A small-molecule ligand and the protein it binds are described below.
Small molecule (SMILES): CSC[C@H]1O[C@@H](n2cnc3c(N)ncnc32)[C@H](O)[C@@H]1O

Binding-site contacts:
Ligand atom N7 contacts residue GLY91 of chain 1.A at 3.4 Å (h-bond).
Ligand atom N6 contacts residue ASP205 of chain 1.A at 2.9 Å (salt-bridge).
Ligand atom C4 contacts residue VAL179 of chain 1.A at 3.6 Å (hydrophobic).
Ligand atom N6 contacts residue LEU207 of chain 1.A at 3.7 Å.
Ligand atom C2' contacts residue MET181 of chain 1.A at 3.7 Å (hydrophobic).
Ligand atom S5' contacts residue ARG43 of chain 2.A at 3.6 Å.
Ligand atom N1 contacts residue VAL179 of chain 1.A at 3.7 Å.
Ligand atom C8 contacts residue THR90 of chain 1.A at 3.5 Å.
Ligand atom N7 contacts residue ASP205 of chain 1.A at 3.1 Å (salt-bridge).
Ligand atom C8 contacts residue THR89 of chain 1.A at 3.7 Å.
Ligand atom C1' contacts residue SO41 of chain 1.D at 3.8 Å.
Ligand atom O2' contacts residue GLU180 of chain 1.A at 3.6 Å.
Ligand atom N7 contacts residue THR90 of chain 1.A at 3.6 Å.
Ligand atom C6 contacts residue PHE160 of chain 1.A at 3.7 Å (hydrophobic).
Ligand atom C2' contacts residue GLU182 of chain 1.A at 3.7 Å.
Ligand atom O2' contacts residue MET181 of chain 1.A at 2.9 Å (h-bond).
Ligand atom O4' contacts residue THR89 of chain 1.A at 2.7 Å (h-bond).
Ligand atom N6 contacts residue GLU163 of chain 1.A at 3.6 Å (salt-bridge).
Ligand atom O2' contacts residue GLU182 of chain 1.A at 2.4 Å (salt-bridge).
Ligand atom N1 contacts residue PHE160 of chain 1.A at 3.8 Å.
Ligand atom O4' contacts residue SO41 of chain 1.D at 3.3 Å (h-bond).
Ligand atom CS contacts residue PHE160 of chain 1.A at 3.7 Å (hydrophobic).
Ligand atom C5 contacts residue GLY91 of chain 1.A at 3.7 Å.
Ligand atom C8 contacts residue SER204 of chain 1.A at 3.8 Å.
Ligand atom N9 contacts residue THR89 of chain 1.A at 3.5 Å (h-bond).
Ligand atom C6 contacts residue GLU163 of chain 1.A at 3.6 Å.
Ligand atom N1 contacts residue GLU163 of chain 1.A at 2.7 Å (salt-bridge).
Ligand atom C1' contacts residue THR89 of chain 1.A at 3.0 Å.
Ligand atom C2 contacts residue GLU163 of chain 1.A at 3.2 Å.
Ligand atom N3 contacts residue GLU180 of chain 1.A at 3.5 Å.
Ligand atom N3 contacts residue MET181 of chain 1.A at 3.8 Å.
Ligand atom C2 contacts residue PHE160 of chain 1.A at 3.6 Å (hydrophobic).
Ligand atom N3 contacts residue VAL179 of chain 1.A at 3.8 Å.
Ligand atom S5' contacts residue HIS5 of chain 2.A at 3.8 Å.
Ligand atom O2' contacts residue SO41 of chain 1.D at 3.6 Å (h-bond).
Ligand atom C5 contacts residue VAL179 of chain 1.A at 3.8 Å (hydrophobic).
Ligand atom O3' contacts residue GLU182 of chain 1.A at 3.4 Å (salt-bridge).
Ligand atom C4' contacts residue ARG43 of chain 2.A at 3.7 Å.
Ligand atom C5' contacts residue HIS5 of chain 2.A at 3.1 Å.
Ligand atom O3' contacts residue SO41 of chain 1.D at 3.1 Å (h-bond).

Sequence of chain 1.A:
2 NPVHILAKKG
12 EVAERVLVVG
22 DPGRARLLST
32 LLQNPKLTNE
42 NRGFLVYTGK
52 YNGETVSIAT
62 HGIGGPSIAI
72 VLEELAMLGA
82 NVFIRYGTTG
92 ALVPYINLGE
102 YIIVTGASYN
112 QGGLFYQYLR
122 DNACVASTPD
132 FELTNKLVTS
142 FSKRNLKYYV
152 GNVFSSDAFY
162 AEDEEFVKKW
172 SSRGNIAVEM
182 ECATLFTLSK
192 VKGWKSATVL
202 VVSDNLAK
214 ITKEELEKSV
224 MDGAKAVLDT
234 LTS

Sequence of chain 2.A:
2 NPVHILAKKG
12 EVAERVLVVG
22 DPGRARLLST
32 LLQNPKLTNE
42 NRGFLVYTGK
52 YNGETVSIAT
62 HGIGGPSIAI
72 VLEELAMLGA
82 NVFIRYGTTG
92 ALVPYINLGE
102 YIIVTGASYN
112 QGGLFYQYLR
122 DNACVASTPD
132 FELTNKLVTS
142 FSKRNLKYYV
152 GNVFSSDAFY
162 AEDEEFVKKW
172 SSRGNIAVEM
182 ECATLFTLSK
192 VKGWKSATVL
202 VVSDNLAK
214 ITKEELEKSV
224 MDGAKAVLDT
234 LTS